This protein binds this small molecule.
Small molecule (SMILES): O=C(O)[C@H](O)[C@@H](O)[C@H](O)[C@H](O)CO

Sequence of chain 2.A:
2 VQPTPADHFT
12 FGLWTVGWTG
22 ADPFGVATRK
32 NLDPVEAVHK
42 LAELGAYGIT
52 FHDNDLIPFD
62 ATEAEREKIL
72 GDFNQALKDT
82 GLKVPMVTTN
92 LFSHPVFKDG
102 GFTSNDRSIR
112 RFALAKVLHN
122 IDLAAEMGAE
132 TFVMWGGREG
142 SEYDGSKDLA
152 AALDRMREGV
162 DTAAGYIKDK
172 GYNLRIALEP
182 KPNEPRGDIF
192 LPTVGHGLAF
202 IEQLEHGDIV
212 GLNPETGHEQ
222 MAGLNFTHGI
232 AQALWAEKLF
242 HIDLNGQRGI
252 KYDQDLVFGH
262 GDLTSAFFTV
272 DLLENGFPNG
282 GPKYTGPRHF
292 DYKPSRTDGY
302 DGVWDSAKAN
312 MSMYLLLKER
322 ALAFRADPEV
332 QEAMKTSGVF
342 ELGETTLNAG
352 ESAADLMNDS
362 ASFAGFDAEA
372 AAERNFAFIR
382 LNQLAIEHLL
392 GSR

Binding-site contacts:
Ligand atom O1A contacts residue TRP15 of chain 2.A at 3.6 Å.
Ligand atom O2 contacts residue PHE25 of chain 1.B at 3.3 Å.
Ligand atom O6 contacts residue HIS53 of chain 2.A at 2.8 Å (h-bond).
Ligand atom O5 contacts residue GLU180 of chain 2.A at 2.5 Å (salt-bridge).
Ligand atom O3 contacts residue MN1 of chain 2.E at 4.0 Å.
Ligand atom O4 contacts residue GLU180 of chain 2.A at 3.6 Å (salt-bridge).
Ligand atom C1 contacts residue HIS53 of chain 2.A at 4.0 Å.
Ligand atom O4 contacts residue ASP292 of chain 2.A at 2.9 Å (salt-bridge).
Ligand atom C5 contacts residue TRP136 of chain 2.A at 3.6 Å (hydrophobic).
Ligand atom C4 contacts residue MN1 of chain 2.E at 3.5 Å.
Ligand atom C6 contacts residue HIS53 of chain 2.A at 3.4 Å.
Ligand atom C2 contacts residue TRP136 of chain 2.A at 3.9 Å (hydrophobic).
Ligand atom O4 contacts residue HIS219 of chain 2.A at 4.0 Å.
Ligand atom C6 contacts residue GLU180 of chain 2.A at 4.0 Å.
Ligand atom O5 contacts residue ASP292 of chain 2.A at 3.0 Å (salt-bridge).
Ligand atom O1B contacts residue TRP15 of chain 2.A at 3.6 Å.
Ligand atom O5 contacts residue ASP244 of chain 2.A at 3.2 Å (salt-bridge).
Ligand atom C5 contacts residue ASP292 of chain 2.A at 3.9 Å.
Ligand atom O1A contacts residue PHE93 of chain 2.A at 3.8 Å.
Ligand atom C6 contacts residue TRP136 of chain 2.A at 4.0 Å (hydrophobic).
Ligand atom O6 contacts residue PHE93 of chain 2.A at 3.9 Å.
Ligand atom C4 contacts residue GLU180 of chain 2.A at 4.1 Å.
Ligand atom C5 contacts residue GLU180 of chain 2.A at 3.2 Å.
Ligand atom O6 contacts residue TRP136 of chain 2.A at 3.5 Å.
Ligand atom O4 contacts residue GLU216 of chain 2.A at 3.4 Å (salt-bridge).
Ligand atom O3 contacts residue TRP15 of chain 2.A at 2.9 Å (h-bond).
Ligand atom O5 contacts residue MN1 of chain 2.E at 2.1 Å.
Ligand atom C2 contacts residue PHE93 of chain 2.A at 4.2 Å (hydrophobic).
Ligand atom C3 contacts residue TRP15 of chain 2.A at 4.0 Å (hydrophobic).
Ligand atom O4 contacts residue MN1 of chain 2.E at 2.7 Å.
Ligand atom C4 contacts residue ASP292 of chain 2.A at 3.7 Å.
Ligand atom O2 contacts residue TRP136 of chain 2.A at 4.0 Å.
Ligand atom O3 contacts residue ASP292 of chain 2.A at 2.7 Å (salt-bridge).
Ligand atom C3 contacts residue ASP292 of chain 2.A at 3.8 Å.
Ligand atom C1 contacts residue TRP15 of chain 2.A at 3.7 Å (hydrophobic).
Ligand atom C4 contacts residue TRP136 of chain 2.A at 3.6 Å (hydrophobic).
Ligand atom C3 contacts residue HIS53 of chain 2.A at 3.9 Å.
Ligand atom O1A contacts residue HIS53 of chain 2.A at 3.2 Å.
Ligand atom O5 contacts residue GLU216 of chain 2.A at 3.9 Å.
Ligand atom C5 contacts residue MN1 of chain 2.E at 3.2 Å.

Sequence of chain 1.B:
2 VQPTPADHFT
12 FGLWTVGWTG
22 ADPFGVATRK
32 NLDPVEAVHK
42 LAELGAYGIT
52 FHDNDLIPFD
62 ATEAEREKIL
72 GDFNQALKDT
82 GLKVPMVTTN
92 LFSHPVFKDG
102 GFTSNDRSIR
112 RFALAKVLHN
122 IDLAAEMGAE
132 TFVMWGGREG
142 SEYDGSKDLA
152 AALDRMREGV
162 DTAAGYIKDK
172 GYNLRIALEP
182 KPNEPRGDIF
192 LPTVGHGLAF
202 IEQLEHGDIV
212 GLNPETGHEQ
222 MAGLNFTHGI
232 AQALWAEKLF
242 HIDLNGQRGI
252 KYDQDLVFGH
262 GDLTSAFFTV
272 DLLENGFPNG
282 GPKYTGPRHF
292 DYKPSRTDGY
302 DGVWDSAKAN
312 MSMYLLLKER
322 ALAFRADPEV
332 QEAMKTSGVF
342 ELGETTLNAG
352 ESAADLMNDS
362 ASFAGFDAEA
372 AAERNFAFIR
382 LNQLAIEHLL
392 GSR